This protein binds this small molecule.
Small molecule (SMILES): Clc1cccc(-c2c[nH]cn2)c1

Binding-site contacts:
Ligand atom CAC contacts residue PHE165 of chain 1.B at 3.9 Å (hydrophobic).
Ligand atom CAB contacts residue LEU236 of chain 1.B at 4.2 Å (hydrophobic).
Ligand atom CAE contacts residue SER169 of chain 1.B at 3.4 Å.
Ligand atom CAG contacts residue PHE166 of chain 1.B at 3.9 Å (hydrophobic).
Ligand atom CAC contacts residue GLY264 of chain 1.B at 4.0 Å.
Ligand atom NAJ contacts residue HEM1 of chain 1.J at 2.0 Å.
Ligand atom CAE contacts residue PHE165 of chain 1.B at 3.2 Å (hydrophobic).
Ligand atom CAI contacts residue ALA266 of chain 1.B at 3.4 Å (hydrophobic).
Ligand atom CAG contacts residue TYR128 of chain 1.B at 3.8 Å (hydrophobic).
Ligand atom CAI contacts residue PHE165 of chain 1.B at 3.8 Å (hydrophobic).
Ligand atom NAL contacts residue ALA266 of chain 1.B at 3.0 Å (h-bond).
Ligand atom CAB contacts residue PHE165 of chain 1.B at 3.9 Å (hydrophobic).
Ligand atom CAH contacts residue HEM1 of chain 1.J at 4.1 Å.
Ligand atom CAD contacts residue ALA266 of chain 1.B at 3.6 Å (hydrophobic).
Ligand atom CAC contacts residue ALA266 of chain 1.B at 3.6 Å (hydrophobic).
Ligand atom CAB contacts residue TYR128 of chain 1.B at 4.0 Å (hydrophobic).
Ligand atom CAF contacts residue VAL132 of chain 1.B at 3.5 Å (hydrophobic).
Ligand atom CAH contacts residue SER265 of chain 1.B at 4.2 Å.
Ligand atom CAI contacts residue HEM1 of chain 1.J at 3.1 Å.
Ligand atom CAH contacts residue ALA266 of chain 1.B at 3.3 Å (hydrophobic).
Ligand atom NAJ contacts residue HIS348 of chain 1.B at 4.0 Å.
Ligand atom CAF contacts residue SER169 of chain 1.B at 3.4 Å.
Ligand atom CAE contacts residue TYR128 of chain 1.B at 4.2 Å (hydrophobic).
Ligand atom CAG contacts residue PHE165 of chain 1.B at 3.7 Å (hydrophobic).
Ligand atom CAF contacts residue TYR128 of chain 1.B at 3.9 Å (hydrophobic).
Ligand atom CAF contacts residue PHE165 of chain 1.B at 3.3 Å (hydrophobic).
Ligand atom CAG contacts residue CYS131 of chain 1.B at 4.1 Å (hydrophobic).
Ligand atom CAC contacts residue SER265 of chain 1.B at 3.7 Å.
Ligand atom NAJ contacts residue ALA266 of chain 1.B at 3.6 Å.
Ligand atom CL contacts residue CYS131 of chain 1.B at 3.4 Å.
Ligand atom NAL contacts residue HEM1 of chain 1.J at 4.0 Å.
Ligand atom CL contacts residue LEU236 of chain 1.B at 4.0 Å.
Ligand atom CAD contacts residue PHE165 of chain 1.B at 3.4 Å (hydrophobic).
Ligand atom CL contacts residue GLY264 of chain 1.B at 3.5 Å.
Ligand atom CAG contacts residue VAL132 of chain 1.B at 3.4 Å (hydrophobic).
Ligand atom CL contacts residue SER265 of chain 1.B at 3.8 Å.
Ligand atom CAK contacts residue ALA266 of chain 1.B at 3.6 Å (hydrophobic).
Ligand atom CAH contacts residue PHE165 of chain 1.B at 3.6 Å (hydrophobic).
Ligand atom CAK contacts residue HEM1 of chain 1.J at 2.9 Å.
Ligand atom NAL contacts residue SER265 of chain 1.B at 3.6 Å.

Sequence of chain 1.B:
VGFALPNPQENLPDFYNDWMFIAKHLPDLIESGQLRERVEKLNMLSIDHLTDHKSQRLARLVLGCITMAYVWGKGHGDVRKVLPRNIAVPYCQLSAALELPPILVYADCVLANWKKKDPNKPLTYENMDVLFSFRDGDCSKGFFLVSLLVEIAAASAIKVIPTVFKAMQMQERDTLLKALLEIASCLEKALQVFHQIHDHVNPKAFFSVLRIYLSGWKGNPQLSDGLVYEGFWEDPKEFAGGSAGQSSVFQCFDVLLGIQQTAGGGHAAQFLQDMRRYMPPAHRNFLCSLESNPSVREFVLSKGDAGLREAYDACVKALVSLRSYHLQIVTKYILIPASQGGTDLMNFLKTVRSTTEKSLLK